Sequence of chain 20.A:
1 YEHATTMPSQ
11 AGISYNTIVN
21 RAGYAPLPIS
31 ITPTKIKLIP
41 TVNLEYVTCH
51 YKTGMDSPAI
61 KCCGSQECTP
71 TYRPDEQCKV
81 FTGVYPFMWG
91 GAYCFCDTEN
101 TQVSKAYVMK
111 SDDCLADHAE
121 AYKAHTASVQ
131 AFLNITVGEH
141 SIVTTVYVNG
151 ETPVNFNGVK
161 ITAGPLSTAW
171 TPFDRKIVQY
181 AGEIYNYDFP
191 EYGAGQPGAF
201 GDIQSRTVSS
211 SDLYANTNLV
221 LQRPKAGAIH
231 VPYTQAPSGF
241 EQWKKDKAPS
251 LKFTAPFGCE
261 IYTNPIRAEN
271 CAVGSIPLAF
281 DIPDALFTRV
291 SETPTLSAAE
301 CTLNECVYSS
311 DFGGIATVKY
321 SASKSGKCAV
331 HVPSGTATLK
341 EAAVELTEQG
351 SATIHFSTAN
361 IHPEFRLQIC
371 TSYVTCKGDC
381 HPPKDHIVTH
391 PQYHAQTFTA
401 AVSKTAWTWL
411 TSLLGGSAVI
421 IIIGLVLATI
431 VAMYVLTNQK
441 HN

Binding-site contacts:
Ligand atom C7 contacts residue GLU305 of chain 20.A at 3.6 Å.
Ligand atom O6 contacts residue ASN318 of chain 11.B at 2.9 Å (h-bond).
Ligand atom O6 contacts residue SER284 of chain 11.B at 2.4 Å (h-bond).
Ligand atom O7 contacts residue GLU305 of chain 20.A at 2.4 Å (salt-bridge).
Ligand atom O5 contacts residue SER284 of chain 11.B at 4.2 Å.
Ligand atom N2 contacts residue GLU305 of chain 20.A at 4.4 Å.
Ligand atom C6 contacts residue ASN318 of chain 11.B at 3.2 Å.
Ligand atom C5 contacts residue SER284 of chain 11.B at 4.5 Å.
Ligand atom C8 contacts residue GLU305 of chain 20.A at 4.5 Å.
Ligand atom C6 contacts residue SER284 of chain 11.B at 3.4 Å.

Sequence of chain 11.B:
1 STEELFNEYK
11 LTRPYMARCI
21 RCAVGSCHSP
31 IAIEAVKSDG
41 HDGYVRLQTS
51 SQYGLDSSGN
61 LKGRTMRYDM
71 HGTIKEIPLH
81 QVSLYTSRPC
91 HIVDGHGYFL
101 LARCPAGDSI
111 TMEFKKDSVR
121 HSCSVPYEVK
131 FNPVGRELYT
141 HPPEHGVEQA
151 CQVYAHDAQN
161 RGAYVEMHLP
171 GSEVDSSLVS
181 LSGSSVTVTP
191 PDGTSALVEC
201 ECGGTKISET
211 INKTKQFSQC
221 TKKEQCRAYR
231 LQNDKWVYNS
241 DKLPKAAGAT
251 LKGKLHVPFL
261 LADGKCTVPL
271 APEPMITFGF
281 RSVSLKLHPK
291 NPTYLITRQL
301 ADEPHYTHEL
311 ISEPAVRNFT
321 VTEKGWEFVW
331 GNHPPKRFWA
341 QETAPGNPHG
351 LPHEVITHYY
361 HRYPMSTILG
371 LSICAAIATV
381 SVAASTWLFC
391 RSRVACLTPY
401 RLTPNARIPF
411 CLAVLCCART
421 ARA

The small molecule below binds the protein below.
Small molecule (SMILES): CC(=O)N[C@@H]1[C@@H](O)[C@H](O)[C@@H](CO)O[C@H]1O